Binding-site contacts:
Ligand atom O11 contacts residue ASP127 of chain 1.A at 2.6 Å (salt-bridge).
Ligand atom C19 contacts residue TYR313 of chain 1.A at 3.8 Å (hydrophobic).
Ligand atom N14 contacts residue ASN396 of chain 1.A at 2.5 Å (h-bond).
Ligand atom C5 contacts residue TRP381 of chain 1.A at 3.5 Å (hydrophobic).
Ligand atom O9 contacts residue ASP127 of chain 1.A at 2.8 Å (salt-bridge).
Ligand atom O11 contacts residue ASN396 of chain 1.A at 3.7 Å.
Ligand atom O8 contacts residue ASN234 of chain 1.A at 3.0 Å (h-bond).
Ligand atom O8 contacts residue GLU235 of chain 1.A at 3.6 Å.
Ligand atom C17 contacts residue CYS342 of chain 1.A at 3.9 Å (hydrophobic).
Ligand atom C4 contacts residue TRP179 of chain 1.A at 4.1 Å (hydrophobic).
Ligand atom C5 contacts residue ASP127 of chain 1.A at 3.5 Å.
Ligand atom C2 contacts residue GLU340 of chain 1.A at 1.4 Å.
Ligand atom O11 contacts residue TRP381 of chain 1.A at 2.9 Å (h-bond).
Ligand atom N15 contacts residue ASN396 of chain 1.A at 3.1 Å (h-bond).
Ligand atom O8 contacts residue TRP179 of chain 1.A at 3.6 Å.
Ligand atom O9 contacts residue TRP381 of chain 1.A at 3.8 Å.
Ligand atom C6 contacts residue TRP381 of chain 1.A at 3.6 Å (hydrophobic).
Ligand atom C12 contacts residue CYS342 of chain 1.A at 3.4 Å (hydrophobic).
Ligand atom O7 contacts residue GLU340 of chain 1.A at 3.6 Å (salt-bridge).
Ligand atom C5 contacts residue ASN396 of chain 1.A at 4.0 Å.
Ligand atom O9 contacts residue TRP179 of chain 1.A at 3.0 Å (h-bond).
Ligand atom C4 contacts residue TRP381 of chain 1.A at 3.7 Å (hydrophobic).
Ligand atom C4 contacts residue GLU340 of chain 1.A at 3.0 Å.
Ligand atom C2 contacts residue TYR313 of chain 1.A at 4.0 Å (hydrophobic).
Ligand atom O11 contacts residue PHE128 of chain 1.A at 3.2 Å.
Ligand atom C3 contacts residue GLU235 of chain 1.A at 3.9 Å.
Ligand atom C4 contacts residue ASP127 of chain 1.A at 3.7 Å.
Ligand atom N13 contacts residue ASN396 of chain 1.A at 3.6 Å.
Ligand atom N13 contacts residue CYS342 of chain 1.A at 4.0 Å.
Ligand atom C1 contacts residue GLU340 of chain 1.A at 2.3 Å.
Ligand atom C5 contacts residue GLU340 of chain 1.A at 3.5 Å.
Ligand atom C18 contacts residue TYR313 of chain 1.A at 4.0 Å (hydrophobic).
Ligand atom O7 contacts residue TYR313 of chain 1.A at 3.1 Å.
Ligand atom O8 contacts residue GLU340 of chain 1.A at 2.7 Å (salt-bridge).
Ligand atom O9 contacts residue PHE246 of chain 1.A at 3.4 Å.
Ligand atom C2 contacts residue GLU235 of chain 1.A at 3.3 Å.
Ligand atom C3 contacts residue GLU340 of chain 1.A at 2.5 Å.
Ligand atom C1 contacts residue TYR313 of chain 1.A at 3.6 Å (hydrophobic).
Ligand atom C12 contacts residue ASN396 of chain 1.A at 3.9 Å.
Ligand atom C6 contacts residue GLU340 of chain 1.A at 2.9 Å.

Sequence of chain 1.A:
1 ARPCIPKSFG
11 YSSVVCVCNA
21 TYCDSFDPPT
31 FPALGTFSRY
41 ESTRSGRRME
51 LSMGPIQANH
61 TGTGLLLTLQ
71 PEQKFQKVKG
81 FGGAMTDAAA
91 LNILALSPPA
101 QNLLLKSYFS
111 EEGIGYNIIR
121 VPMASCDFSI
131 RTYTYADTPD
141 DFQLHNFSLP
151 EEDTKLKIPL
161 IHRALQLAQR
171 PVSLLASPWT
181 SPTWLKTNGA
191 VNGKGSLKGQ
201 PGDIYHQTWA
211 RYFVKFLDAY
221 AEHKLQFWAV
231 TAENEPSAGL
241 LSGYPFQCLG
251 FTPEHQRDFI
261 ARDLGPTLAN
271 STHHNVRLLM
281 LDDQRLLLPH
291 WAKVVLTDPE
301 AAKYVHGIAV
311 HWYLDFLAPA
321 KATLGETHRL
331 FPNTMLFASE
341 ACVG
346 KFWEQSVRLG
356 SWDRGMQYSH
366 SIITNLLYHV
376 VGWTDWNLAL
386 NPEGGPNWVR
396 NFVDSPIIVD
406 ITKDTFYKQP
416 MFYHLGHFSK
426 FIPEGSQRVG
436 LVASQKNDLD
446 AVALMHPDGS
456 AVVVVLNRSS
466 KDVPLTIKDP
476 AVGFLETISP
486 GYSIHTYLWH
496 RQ

A protein and the small-molecule ligand that binds it are described below.
Small molecule (SMILES): [O-][C@@H]1C(O)[C@@H](O)[C@H](O)C(Cn2cc(CCCOc3ccc(-c4ccccc4)cc3)nn2)[C@H]1O